Sequence of chain 1.C:
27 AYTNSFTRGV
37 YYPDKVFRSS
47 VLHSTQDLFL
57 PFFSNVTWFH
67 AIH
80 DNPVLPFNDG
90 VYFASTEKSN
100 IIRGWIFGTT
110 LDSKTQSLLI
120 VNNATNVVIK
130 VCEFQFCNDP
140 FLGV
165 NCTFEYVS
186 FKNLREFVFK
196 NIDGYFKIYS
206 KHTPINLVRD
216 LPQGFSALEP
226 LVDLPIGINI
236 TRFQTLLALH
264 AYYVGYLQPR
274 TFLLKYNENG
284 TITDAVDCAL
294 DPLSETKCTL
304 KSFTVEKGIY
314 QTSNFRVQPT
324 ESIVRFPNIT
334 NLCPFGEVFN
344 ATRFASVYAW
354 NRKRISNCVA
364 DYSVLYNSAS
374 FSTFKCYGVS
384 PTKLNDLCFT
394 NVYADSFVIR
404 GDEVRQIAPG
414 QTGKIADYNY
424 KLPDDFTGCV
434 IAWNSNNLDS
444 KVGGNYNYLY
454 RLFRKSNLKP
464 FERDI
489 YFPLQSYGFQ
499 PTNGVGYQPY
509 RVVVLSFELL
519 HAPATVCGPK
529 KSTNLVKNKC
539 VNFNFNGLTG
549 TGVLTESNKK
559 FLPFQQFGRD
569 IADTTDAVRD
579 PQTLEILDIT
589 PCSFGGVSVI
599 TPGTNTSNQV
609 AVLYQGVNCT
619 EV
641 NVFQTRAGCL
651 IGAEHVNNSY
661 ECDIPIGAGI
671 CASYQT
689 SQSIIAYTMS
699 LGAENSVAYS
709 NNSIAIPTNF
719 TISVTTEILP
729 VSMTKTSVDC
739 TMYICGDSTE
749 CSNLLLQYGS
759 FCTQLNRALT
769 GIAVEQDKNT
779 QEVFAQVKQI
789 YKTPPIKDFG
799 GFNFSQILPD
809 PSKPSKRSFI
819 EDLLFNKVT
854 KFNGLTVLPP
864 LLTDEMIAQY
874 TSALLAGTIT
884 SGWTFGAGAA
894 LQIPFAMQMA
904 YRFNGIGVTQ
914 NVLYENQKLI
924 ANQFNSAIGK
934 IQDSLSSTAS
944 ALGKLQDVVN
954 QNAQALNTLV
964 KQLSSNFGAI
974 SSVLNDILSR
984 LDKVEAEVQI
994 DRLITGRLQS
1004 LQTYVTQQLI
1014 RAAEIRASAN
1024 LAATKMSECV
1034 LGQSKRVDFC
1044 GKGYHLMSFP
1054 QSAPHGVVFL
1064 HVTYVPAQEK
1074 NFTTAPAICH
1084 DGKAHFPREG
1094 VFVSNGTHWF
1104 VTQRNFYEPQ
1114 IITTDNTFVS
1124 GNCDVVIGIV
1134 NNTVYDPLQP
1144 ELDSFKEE

A protein and the small-molecule ligand that binds it are described below.
Small molecule (SMILES): CC(=O)N[C@@H]1[C@@H](O)[C@H](O)[C@@H](CO)O[C@H]1O

Binding-site contacts:
Ligand atom C8 contacts residue TYR28 of chain 1.C at 3.8 Å (hydrophobic).
Ligand atom C3 contacts residue ASN61 of chain 1.C at 3.7 Å.
Ligand atom C8 contacts residue ASN61 of chain 1.C at 4.3 Å.
Ligand atom C1 contacts residue ASN61 of chain 1.C at 1.4 Å.
Ligand atom C3 contacts residue TYR28 of chain 1.C at 4.1 Å (hydrophobic).
Ligand atom N2 contacts residue TYR28 of chain 1.C at 3.6 Å.
Ligand atom C4 contacts residue ASN61 of chain 1.C at 4.2 Å.
Ligand atom O7 contacts residue ASN61 of chain 1.C at 3.2 Å (h-bond).
Ligand atom O5 contacts residue ASN61 of chain 1.C at 2.4 Å (h-bond).
Ligand atom C2 contacts residue ASN61 of chain 1.C at 2.4 Å.
Ligand atom C1 contacts residue TYR28 of chain 1.C at 3.8 Å (hydrophobic).
Ligand atom C7 contacts residue TYR28 of chain 1.C at 4.1 Å (hydrophobic).
Ligand atom C7 contacts residue ASN61 of chain 1.C at 3.1 Å.
Ligand atom C2 contacts residue TYR28 of chain 1.C at 4.0 Å (hydrophobic).
Ligand atom N2 contacts residue ASN61 of chain 1.C at 2.8 Å (h-bond).
Ligand atom C5 contacts residue ASN61 of chain 1.C at 3.7 Å.